A protein and the small-molecule ligand that binds it are described below.
Small molecule (SMILES): C[C@H]1O[C@@H](n2cnc3c(N)ncnc32)[C@H](O)[C@@H]1O

Sequence of chain 1.H:
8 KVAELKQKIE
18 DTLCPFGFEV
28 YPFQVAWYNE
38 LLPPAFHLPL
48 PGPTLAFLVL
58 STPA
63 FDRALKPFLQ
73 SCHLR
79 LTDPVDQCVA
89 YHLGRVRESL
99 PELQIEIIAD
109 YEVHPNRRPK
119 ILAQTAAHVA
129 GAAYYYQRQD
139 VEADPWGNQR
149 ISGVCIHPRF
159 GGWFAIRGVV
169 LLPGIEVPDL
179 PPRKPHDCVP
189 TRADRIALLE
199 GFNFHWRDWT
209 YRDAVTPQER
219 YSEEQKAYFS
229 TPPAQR

Binding-site contacts:
Ligand atom C1' contacts residue ARG115 of chain 1.H at 3.7 Å.
Ligand atom C8 contacts residue PRO113 of chain 1.H at 4.0 Å (hydrophobic).
Ligand atom N7 contacts residue PRO113 of chain 1.H at 4.4 Å.
Ligand atom O2' contacts residue PRO113 of chain 1.H at 3.8 Å.
Ligand atom C2 contacts residue ASN114 of chain 1.H at 3.3 Å.
Ligand atom N6 contacts residue ASN114 of chain 1.H at 3.4 Å (h-bond).
Ligand atom C8 contacts residue ARG115 of chain 1.H at 3.3 Å.
Ligand atom N7 contacts residue ARG115 of chain 1.H at 3.3 Å.
Ligand atom N9 contacts residue ARG115 of chain 1.H at 3.8 Å.
Ligand atom O2' contacts residue ARG115 of chain 1.H at 2.9 Å (salt-bridge).
Ligand atom N3 contacts residue ASN114 of chain 1.H at 3.7 Å.
Ligand atom N3 contacts residue PRO113 of chain 1.H at 3.4 Å (h-bond).
Ligand atom C2' contacts residue ARG115 of chain 1.H at 3.5 Å.
Ligand atom C6 contacts residue ARG115 of chain 1.H at 4.5 Å.
Ligand atom N6 contacts residue ARG115 of chain 1.H at 4.5 Å.
Ligand atom C2' contacts residue PRO113 of chain 1.H at 3.3 Å (hydrophobic).
Ligand atom C2 contacts residue PRO113 of chain 1.H at 4.2 Å (hydrophobic).
Ligand atom N1 contacts residue ASN114 of chain 1.H at 3.3 Å.
Ligand atom N9 contacts residue PRO113 of chain 1.H at 3.4 Å (h-bond).
Ligand atom C1' contacts residue PRO113 of chain 1.H at 3.8 Å (hydrophobic).
Ligand atom C4 contacts residue PRO113 of chain 1.H at 3.3 Å (hydrophobic).
Ligand atom C3' contacts residue PRO113 of chain 1.H at 4.5 Å (hydrophobic).
Ligand atom C5 contacts residue PRO113 of chain 1.H at 3.9 Å (hydrophobic).
Ligand atom C6 contacts residue ASN114 of chain 1.H at 3.5 Å.
Ligand atom C5 contacts residue ARG115 of chain 1.H at 3.9 Å.
Ligand atom C5 contacts residue ASN114 of chain 1.H at 4.0 Å.
Ligand atom C4 contacts residue ASN114 of chain 1.H at 4.0 Å.